Sequence of chain 48.A:
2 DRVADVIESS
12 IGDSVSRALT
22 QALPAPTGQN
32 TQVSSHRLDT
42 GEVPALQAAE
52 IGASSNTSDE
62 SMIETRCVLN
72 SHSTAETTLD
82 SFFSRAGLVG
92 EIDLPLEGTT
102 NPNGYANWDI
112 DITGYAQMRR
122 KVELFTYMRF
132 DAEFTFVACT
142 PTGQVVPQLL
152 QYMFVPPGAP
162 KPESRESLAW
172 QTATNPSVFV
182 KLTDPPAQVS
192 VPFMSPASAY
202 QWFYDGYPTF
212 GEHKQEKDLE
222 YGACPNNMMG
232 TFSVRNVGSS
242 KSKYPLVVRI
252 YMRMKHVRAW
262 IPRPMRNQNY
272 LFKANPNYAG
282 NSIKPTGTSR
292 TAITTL

Binding-site contacts:
Ligand atom O1B contacts residue TYR201 of chain 48.A at 3.4 Å.
Ligand atom C2C contacts residue VAL192 of chain 48.A at 3.7 Å (hydrophobic).
Ligand atom C6B contacts residue ILE113 of chain 48.A at 4.0 Å (hydrophobic).
Ligand atom O1A contacts residue TRP203 of chain 48.A at 3.3 Å.
Ligand atom C4A contacts residue THR114 of chain 48.A at 3.5 Å.
Ligand atom C3B contacts residue ASN228 of chain 48.A at 4.0 Å.
Ligand atom N3A contacts residue THR114 of chain 48.A at 4.0 Å.
Ligand atom N2 contacts residue PHE233 of chain 48.A at 3.7 Å.
Ligand atom N3A contacts residue ASP112 of chain 48.A at 2.5 Å (salt-bridge).
Ligand atom C5 contacts residue PHE233 of chain 48.A at 4.0 Å (hydrophobic).
Ligand atom C5A contacts residue ASN228 of chain 48.A at 4.0 Å.
Ligand atom C2B contacts residue TRP203 of chain 48.A at 4.0 Å (hydrophobic).
Ligand atom C3C contacts residue PHE135 of chain 48.A at 3.8 Å (hydrophobic).
Ligand atom C4 contacts residue ILE24 of chain 48.C at 4.0 Å (hydrophobic).
Ligand atom C3B contacts residue TRP203 of chain 48.A at 3.1 Å (hydrophobic).
Ligand atom C5A contacts residue ASP112 of chain 48.A at 4.0 Å.
Ligand atom O1 contacts residue PHE155 of chain 48.A at 3.4 Å.
Ligand atom O1A contacts residue ASN228 of chain 48.A at 3.7 Å.
Ligand atom C6C contacts residue TYR201 of chain 48.A at 3.9 Å (hydrophobic).
Ligand atom C2B contacts residue TYR201 of chain 48.A at 3.5 Å (hydrophobic).
Ligand atom C4B contacts residue ILE113 of chain 48.A at 4.0 Å (hydrophobic).
Ligand atom C2A contacts residue TRP203 of chain 48.A at 3.6 Å (hydrophobic).
Ligand atom C4B contacts residue TRP203 of chain 48.A at 3.5 Å (hydrophobic).
Ligand atom C2A contacts residue ASP112 of chain 48.A at 3.8 Å.
Ligand atom C4A contacts residue ASP112 of chain 48.A at 2.6 Å.
Ligand atom C4C contacts residue VAL192 of chain 48.A at 3.5 Å (hydrophobic).
Ligand atom N3A contacts residue ILE113 of chain 48.A at 3.8 Å.
Ligand atom C5 contacts residue PHE155 of chain 48.A at 3.9 Å (hydrophobic).
Ligand atom C5B contacts residue ILE113 of chain 48.A at 3.5 Å (hydrophobic).
Ligand atom C31 contacts residue ILE24 of chain 48.C at 3.6 Å (hydrophobic).
Ligand atom C4C contacts residue PHE135 of chain 48.A at 3.8 Å (hydrophobic).
Ligand atom C5C contacts residue PHE135 of chain 48.A at 3.5 Å (hydrophobic).
Ligand atom C5B contacts residue ILE111 of chain 48.A at 3.9 Å (hydrophobic).
Ligand atom N2 contacts residue PHE155 of chain 48.A at 3.5 Å.
Ligand atom C31 contacts residue PRO177 of chain 48.A at 3.9 Å (hydrophobic).
Ligand atom O1 contacts residue PHE233 of chain 48.A at 3.1 Å.
Ligand atom C5C contacts residue ILE111 of chain 48.A at 3.8 Å (hydrophobic).
Ligand atom C5B contacts residue ASP112 of chain 48.A at 4.0 Å.
Ligand atom C31 contacts residue VAL179 of chain 48.A at 3.3 Å (hydrophobic).
Ligand atom C2C contacts residue PHE155 of chain 48.A at 3.9 Å (hydrophobic).

Sequence of chain 48.C:
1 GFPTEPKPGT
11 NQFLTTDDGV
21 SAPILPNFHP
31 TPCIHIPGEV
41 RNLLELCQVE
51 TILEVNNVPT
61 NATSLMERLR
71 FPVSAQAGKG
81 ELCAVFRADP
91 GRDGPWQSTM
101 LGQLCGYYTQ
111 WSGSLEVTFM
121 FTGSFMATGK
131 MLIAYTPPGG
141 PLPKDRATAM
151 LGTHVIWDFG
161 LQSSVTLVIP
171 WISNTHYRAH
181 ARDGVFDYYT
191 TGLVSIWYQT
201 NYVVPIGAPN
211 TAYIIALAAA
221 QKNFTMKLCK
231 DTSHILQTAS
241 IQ

Sequence of chain 49.C:
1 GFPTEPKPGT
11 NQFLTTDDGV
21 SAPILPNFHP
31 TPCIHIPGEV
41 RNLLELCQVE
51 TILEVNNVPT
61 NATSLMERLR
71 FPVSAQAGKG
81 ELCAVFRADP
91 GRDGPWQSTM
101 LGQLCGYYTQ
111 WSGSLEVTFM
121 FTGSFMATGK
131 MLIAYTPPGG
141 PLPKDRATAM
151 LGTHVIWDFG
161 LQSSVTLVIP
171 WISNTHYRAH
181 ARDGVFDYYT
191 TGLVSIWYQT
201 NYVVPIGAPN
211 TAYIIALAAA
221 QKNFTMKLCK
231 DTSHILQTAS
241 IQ

This small molecule binds to this protein.
Small molecule (SMILES): Cc1cc(CCCCCCCOc2ccc(C3=NCCO3)cc2)on1